Sequence of chain 1.D:
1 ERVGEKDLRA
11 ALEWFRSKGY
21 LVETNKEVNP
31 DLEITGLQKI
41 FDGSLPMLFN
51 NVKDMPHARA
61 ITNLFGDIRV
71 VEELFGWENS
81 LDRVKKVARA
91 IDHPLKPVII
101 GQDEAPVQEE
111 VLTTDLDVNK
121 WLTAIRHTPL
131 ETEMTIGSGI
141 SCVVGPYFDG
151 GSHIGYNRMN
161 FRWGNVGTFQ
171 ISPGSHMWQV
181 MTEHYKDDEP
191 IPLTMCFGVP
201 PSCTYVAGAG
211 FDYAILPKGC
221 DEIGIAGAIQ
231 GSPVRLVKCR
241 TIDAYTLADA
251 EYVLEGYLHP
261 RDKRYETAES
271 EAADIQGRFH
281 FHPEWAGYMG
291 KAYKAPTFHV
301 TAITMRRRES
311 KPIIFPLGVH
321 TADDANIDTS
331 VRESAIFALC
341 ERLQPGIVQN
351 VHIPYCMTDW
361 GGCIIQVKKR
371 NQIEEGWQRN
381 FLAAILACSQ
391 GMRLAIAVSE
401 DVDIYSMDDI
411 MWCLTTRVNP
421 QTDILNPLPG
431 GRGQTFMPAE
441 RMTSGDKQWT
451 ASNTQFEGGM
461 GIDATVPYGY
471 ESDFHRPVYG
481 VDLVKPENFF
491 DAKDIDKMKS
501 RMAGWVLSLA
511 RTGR

A small-molecule ligand and the protein it binds are described below.
Small molecule (SMILES): Cc1cc2c3c(c1C)C(C)(C)C[C@@H](O)N3c1c(nc(O)[nH]c1=O)N2C[C@H](O)[C@H](O)[C@H](O)COP(=O)(O)O

Binding-site contacts:
Ligand atom O4 contacts residue TYR156 of chain 1.D at 3.5 Å (h-bond).
Ligand atom O10 contacts residue GLY210 of chain 1.D at 3.3 Å.
Ligand atom O9 contacts residue K1 of chain 1.CA at 2.8 Å.
Ligand atom O7 contacts residue ALA209 of chain 1.D at 3.0 Å (h-bond).
Ligand atom C4 contacts residue TYR156 of chain 1.D at 3.3 Å (hydrophobic).
Ligand atom C4 contacts residue WC81 of chain 1.Z at 3.3 Å.
Ligand atom N2 contacts residue TYR156 of chain 1.D at 3.2 Å (h-bond).
Ligand atom C15 contacts residue LEU317 of chain 1.D at 3.3 Å (hydrophobic).
Ligand atom C20 contacts residue ALA209 of chain 1.D at 3.4 Å (hydrophobic).
Ligand atom C2 contacts residue WC81 of chain 1.Z at 3.4 Å.
Ligand atom O8 contacts residue TYR213 of chain 1.D at 3.4 Å (h-bond).
Ligand atom O9 contacts residue GLU222 of chain 1.D at 3.3 Å (salt-bridge).
Ligand atom O10 contacts residue TYR213 of chain 1.D at 2.9 Å (h-bond).
Ligand atom O1 contacts residue SER172 of chain 1.D at 2.6 Å (h-bond).
Ligand atom C18 contacts residue WC81 of chain 1.Z at 3.5 Å.
Ligand atom C6 contacts residue TYR156 of chain 1.D at 3.3 Å (hydrophobic).
Ligand atom C14 contacts residue ASP324 of chain 1.D at 3.1 Å.
Ligand atom C10 contacts residue TYR156 of chain 1.D at 3.4 Å (hydrophobic).
Ligand atom C12 contacts residue WC81 of chain 1.Z at 3.5 Å.
Ligand atom O3 contacts residue GLN170 of chain 1.D at 3.3 Å.
Ligand atom N1 contacts residue GLN170 of chain 1.D at 3.1 Å (h-bond).
Ligand atom C9 contacts residue TYR156 of chain 1.D at 3.5 Å (hydrophobic).
Ligand atom C1 contacts residue SER172 of chain 1.D at 3.2 Å.
Ligand atom O9 contacts residue HIS176 of chain 1.D at 3.2 Å (h-bond).
Ligand atom C9 contacts residue ASP324 of chain 1.D at 3.2 Å.
Ligand atom O3 contacts residue ARG158 of chain 1.D at 2.8 Å (salt-bridge).
Ligand atom O6 contacts residue TYR156 of chain 1.D at 3.3 Å (h-bond).
Ligand atom O5 contacts residue K1 of chain 1.CA at 3.5 Å.
Ligand atom O4 contacts residue ALA207 of chain 1.D at 2.9 Å (h-bond).
Ligand atom O5 contacts residue ALA209 of chain 1.D at 2.6 Å (h-bond).
Ligand atom O8 contacts residue FE1 of chain 1.AA at 3.2 Å.
Ligand atom O9 contacts residue FE1 of chain 1.AA at 1.9 Å.
Ligand atom O8 contacts residue HIS176 of chain 1.D at 2.9 Å (h-bond).
Ligand atom C11 contacts residue WC81 of chain 1.Z at 3.2 Å.
Ligand atom N4 contacts residue WC81 of chain 1.Z at 3.2 Å.
Ligand atom P1 contacts residue FE1 of chain 1.AA at 3.1 Å.
Ligand atom O5 contacts residue ALA207 of chain 1.D at 2.8 Å (h-bond).
Ligand atom C1 contacts residue TYR156 of chain 1.D at 3.4 Å (hydrophobic).
Ligand atom O9 contacts residue HIS153 of chain 1.D at 3.1 Å (h-bond).
Ligand atom C17 contacts residue GLY137 of chain 1.D at 3.3 Å.